The protein below binds the small molecule below.
Small molecule (SMILES): CC(=O)N[C@@H]1[C@@H](O)[C@H](O)[C@@H](CO)O[C@H]1O

Binding-site contacts:
Ligand atom C3 contacts residue ASN346 of chain 1.A at 4.0 Å.
Ligand atom C4 contacts residue ASN346 of chain 1.A at 4.3 Å.
Ligand atom C2 contacts residue ASN346 of chain 1.A at 2.9 Å.
Ligand atom O7 contacts residue ASN346 of chain 1.A at 4.1 Å.
Ligand atom N2 contacts residue ASN346 of chain 1.A at 3.5 Å (h-bond).
Ligand atom O5 contacts residue ASN346 of chain 1.A at 2.2 Å (h-bond).
Ligand atom O6 contacts residue MET351 of chain 1.A at 3.7 Å.
Ligand atom C1 contacts residue ASN346 of chain 1.A at 1.5 Å.
Ligand atom O6 contacts residue ASN346 of chain 1.A at 3.9 Å.
Ligand atom C7 contacts residue ASN346 of chain 1.A at 4.0 Å.
Ligand atom O7 contacts residue SER344 of chain 1.A at 3.8 Å.
Ligand atom C5 contacts residue ASN346 of chain 1.A at 3.4 Å.
Ligand atom C6 contacts residue ASN346 of chain 1.A at 4.2 Å.

Sequence of chain 1.A:
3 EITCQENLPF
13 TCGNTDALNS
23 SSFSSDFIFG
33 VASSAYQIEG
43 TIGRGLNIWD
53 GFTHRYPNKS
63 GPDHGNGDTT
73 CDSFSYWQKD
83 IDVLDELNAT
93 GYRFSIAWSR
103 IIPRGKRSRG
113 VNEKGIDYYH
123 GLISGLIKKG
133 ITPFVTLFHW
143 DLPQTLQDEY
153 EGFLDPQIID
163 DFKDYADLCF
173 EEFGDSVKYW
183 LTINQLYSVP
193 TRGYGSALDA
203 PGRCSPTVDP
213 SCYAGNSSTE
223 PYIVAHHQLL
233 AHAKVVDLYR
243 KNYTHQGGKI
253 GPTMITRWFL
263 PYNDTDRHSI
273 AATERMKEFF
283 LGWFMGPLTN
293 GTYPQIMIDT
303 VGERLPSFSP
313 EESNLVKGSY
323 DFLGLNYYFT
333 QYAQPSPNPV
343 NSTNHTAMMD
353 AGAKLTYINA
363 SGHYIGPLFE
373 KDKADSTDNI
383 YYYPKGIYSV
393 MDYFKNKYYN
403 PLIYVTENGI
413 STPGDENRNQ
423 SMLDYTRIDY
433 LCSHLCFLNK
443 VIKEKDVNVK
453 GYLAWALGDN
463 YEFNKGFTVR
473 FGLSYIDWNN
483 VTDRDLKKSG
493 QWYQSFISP